This small molecule binds to this protein.
Small molecule (SMILES): CC(=O)N[C@@H]1[C@@H](O)[C@H](O)[C@@H](CO)O[C@H]1O

Sequence of chain 1.F:
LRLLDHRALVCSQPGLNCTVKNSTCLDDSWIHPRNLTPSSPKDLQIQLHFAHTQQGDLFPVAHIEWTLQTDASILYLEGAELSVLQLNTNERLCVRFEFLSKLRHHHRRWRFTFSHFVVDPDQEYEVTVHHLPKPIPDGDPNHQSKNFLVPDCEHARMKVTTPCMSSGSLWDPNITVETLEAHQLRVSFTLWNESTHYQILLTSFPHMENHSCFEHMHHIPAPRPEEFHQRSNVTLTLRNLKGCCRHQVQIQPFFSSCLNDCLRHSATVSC

Binding-site contacts:
Ligand atom C5 contacts residue ASN35 of chain 1.F at 3.6 Å.
Ligand atom C4 contacts residue ASN35 of chain 1.F at 4.2 Å.
Ligand atom C1 contacts residue ASN35 of chain 1.F at 1.4 Å.
Ligand atom O7 contacts residue ASN35 of chain 1.F at 3.2 Å (h-bond).
Ligand atom N2 contacts residue ASN35 of chain 1.F at 2.3 Å (h-bond).
Ligand atom C2 contacts residue ASN35 of chain 1.F at 2.5 Å.
Ligand atom C3 contacts residue ASN35 of chain 1.F at 3.8 Å.
Ligand atom C8 contacts residue ASN35 of chain 1.F at 4.0 Å.
Ligand atom C7 contacts residue ASN35 of chain 1.F at 2.9 Å.
Ligand atom O5 contacts residue ASN35 of chain 1.F at 2.3 Å (h-bond).